The small molecule below binds the protein below.
Small molecule (SMILES): CC(=O)N[C@H]1[C@H](O[C@H]2[C@H](O[C@@H]3O[C@@H](C)[C@@H](O)[C@@H](O)[C@@H]3O)[C@@H](NC(C)=O)CO[C@@H]2CO)O[C@H](CO)[C@@H](O)[C@@H]1O

Sequence of chain 1.B:
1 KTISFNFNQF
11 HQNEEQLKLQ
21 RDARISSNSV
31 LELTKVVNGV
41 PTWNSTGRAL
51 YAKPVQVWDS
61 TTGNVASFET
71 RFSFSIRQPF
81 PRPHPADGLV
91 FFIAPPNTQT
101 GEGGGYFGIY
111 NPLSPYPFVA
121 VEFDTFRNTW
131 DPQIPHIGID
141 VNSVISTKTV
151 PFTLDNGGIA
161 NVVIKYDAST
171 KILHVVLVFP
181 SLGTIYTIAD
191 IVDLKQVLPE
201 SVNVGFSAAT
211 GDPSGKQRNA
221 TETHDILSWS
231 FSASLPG

Binding-site contacts:
Ligand atom O6 contacts residue PRO81 of chain 1.B at 4.3 Å.
Ligand atom C6 contacts residue PHE80 of chain 1.B at 3.9 Å (hydrophobic).
Ligand atom O5 contacts residue ARG82 of chain 1.B at 4.2 Å.
Ligand atom C7 contacts residue PRO83 of chain 1.B at 3.8 Å (hydrophobic).
Ligand atom O6 contacts residue PHE80 of chain 1.B at 3.6 Å.
Ligand atom O6 contacts residue PRO79 of chain 1.B at 4.3 Å.
Ligand atom N2 contacts residue ASN219 of chain 1.B at 2.9 Å (h-bond).
Ligand atom C3 contacts residue ASN219 of chain 1.B at 3.8 Å.
Ligand atom C2 contacts residue ARG82 of chain 1.B at 4.1 Å.
Ligand atom C8 contacts residue GLN217 of chain 1.B at 3.4 Å.
Ligand atom C1 contacts residue ARG82 of chain 1.B at 4.1 Å.
Ligand atom C7 contacts residue ASN219 of chain 1.B at 3.1 Å.
Ligand atom O7 contacts residue ARG82 of chain 1.B at 4.0 Å.
Ligand atom C4 contacts residue ASN219 of chain 1.B at 4.2 Å.
Ligand atom O7 contacts residue ASN219 of chain 1.B at 4.0 Å.
Ligand atom C7 contacts residue ARG82 of chain 1.B at 4.2 Å.
Ligand atom O5 contacts residue ASN219 of chain 1.B at 2.3 Å (h-bond).
Ligand atom C1 contacts residue ASN219 of chain 1.B at 1.4 Å.
Ligand atom O7 contacts residue PRO83 of chain 1.B at 3.7 Å.
Ligand atom C8 contacts residue PRO83 of chain 1.B at 3.5 Å (hydrophobic).
Ligand atom C5 contacts residue PHE80 of chain 1.B at 4.4 Å (hydrophobic).
Ligand atom O5 contacts residue PHE80 of chain 1.B at 3.8 Å.
Ligand atom C2 contacts residue ASN219 of chain 1.B at 2.4 Å.
Ligand atom C8 contacts residue ASN219 of chain 1.B at 3.2 Å.
Ligand atom C5 contacts residue ASN219 of chain 1.B at 3.6 Å.